Binding-site contacts:
Ligand atom C contacts residue ARG124 of chain 10.A at 4.4 Å.
Ligand atom CA contacts residue LYS125 of chain 10.A at 4.2 Å.
Ligand atom CD contacts residue LYS125 of chain 10.A at 2.9 Å.
Ligand atom CG contacts residue PRO123 of chain 10.A at 4.4 Å (hydrophobic).
Ligand atom N contacts residue LYS125 of chain 10.A at 2.8 Å (salt-bridge).
Ligand atom CG contacts residue LYS125 of chain 10.A at 3.7 Å.
Ligand atom N contacts residue ARG124 of chain 10.A at 3.8 Å.
Ligand atom CG contacts residue ARG124 of chain 10.A at 3.9 Å.
Ligand atom O contacts residue ARG124 of chain 10.A at 4.1 Å.
Ligand atom CD contacts residue ARG124 of chain 10.A at 3.1 Å.
Ligand atom CB contacts residue ARG124 of chain 10.A at 4.3 Å.

Sequence of chain 10.A:
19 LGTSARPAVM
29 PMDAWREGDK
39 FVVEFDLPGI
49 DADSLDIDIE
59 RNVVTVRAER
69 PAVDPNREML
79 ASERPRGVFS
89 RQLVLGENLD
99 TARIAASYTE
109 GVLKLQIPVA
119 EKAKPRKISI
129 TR

The protein below binds the small molecule below.
Small molecule (SMILES): O=C(O)[C@@H]1CCCN1